Sequence of chain 56.A:
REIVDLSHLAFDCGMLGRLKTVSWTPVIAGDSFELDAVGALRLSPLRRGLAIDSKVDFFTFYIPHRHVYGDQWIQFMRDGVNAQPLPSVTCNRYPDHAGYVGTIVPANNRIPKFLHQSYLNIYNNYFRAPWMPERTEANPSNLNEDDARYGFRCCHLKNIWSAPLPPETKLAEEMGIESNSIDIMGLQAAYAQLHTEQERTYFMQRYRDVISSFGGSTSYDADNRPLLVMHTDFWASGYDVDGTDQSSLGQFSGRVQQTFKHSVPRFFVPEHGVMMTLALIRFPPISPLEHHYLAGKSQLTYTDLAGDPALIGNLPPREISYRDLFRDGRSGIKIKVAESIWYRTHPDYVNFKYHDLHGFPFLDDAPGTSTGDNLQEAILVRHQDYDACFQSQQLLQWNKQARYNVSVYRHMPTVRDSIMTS

A small-molecule ligand and the protein it binds are described below.
Small molecule (SMILES): Nc1ncnc2c1N1CN2[C@H]2C[C@]3(OP3(O)(O)OC[C@H]3OCC[C@@H]3O[P](=O)(O)OC[C@H]3O[C@@H]1C[C@@H]3O)[C@@H](CO[P](=O)(O)O[C@H]1CCO[C@@H]1COP(=O)=O)O2

Sequence of chain 57.A:
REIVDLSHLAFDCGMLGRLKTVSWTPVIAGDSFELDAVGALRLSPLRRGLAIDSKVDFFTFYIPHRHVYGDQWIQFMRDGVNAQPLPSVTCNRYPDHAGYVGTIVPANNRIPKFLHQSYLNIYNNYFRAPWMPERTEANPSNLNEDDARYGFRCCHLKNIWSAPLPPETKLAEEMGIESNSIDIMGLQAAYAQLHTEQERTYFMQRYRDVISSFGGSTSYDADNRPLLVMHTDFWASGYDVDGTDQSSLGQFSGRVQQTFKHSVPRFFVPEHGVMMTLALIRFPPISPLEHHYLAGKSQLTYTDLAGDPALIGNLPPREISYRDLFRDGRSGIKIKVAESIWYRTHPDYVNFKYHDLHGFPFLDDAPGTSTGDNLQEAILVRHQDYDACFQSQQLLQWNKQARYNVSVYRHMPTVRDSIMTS

Binding-site contacts:
Ligand atom O3' contacts residue DC1 of chain 56.E at 3.3 Å.
Ligand atom OP2 contacts residue DC1 of chain 56.H at 2.0 Å.
Ligand atom C6 contacts residue GLU208 of chain 56.A at 2.6 Å.
Ligand atom N3 contacts residue ARG425 of chain 57.A at 3.1 Å (salt-bridge).
Ligand atom C2 contacts residue GLU208 of chain 56.A at 1.6 Å.
Ligand atom OP1 contacts residue GLY34 of chain 56.C at 3.8 Å.
Ligand atom C4' contacts residue DC1 of chain 56.H at 2.8 Å.
Ligand atom N3 contacts residue GLU208 of chain 56.A at 2.7 Å (salt-bridge).
Ligand atom O5' contacts residue ARG28 of chain 56.C at 3.4 Å.
Ligand atom O4' contacts residue ARG425 of chain 57.A at 3.7 Å.
Ligand atom C2 contacts residue ARG425 of chain 57.A at 3.1 Å.
Ligand atom O5' contacts residue DC1 of chain 56.H at 2.6 Å.
Ligand atom N1 contacts residue GLU208 of chain 56.A at 1.5 Å (salt-bridge).
Ligand atom C4 contacts residue ARG425 of chain 57.A at 3.6 Å.
Ligand atom OP2 contacts residue THR423 of chain 57.A at 2.9 Å.
Ligand atom O3' contacts residue ARG28 of chain 56.C at 3.5 Å (salt-bridge).
Ligand atom C2' contacts residue DC1 of chain 56.E at 2.2 Å.
Ligand atom P contacts residue DC1 of chain 56.H at 2.5 Å.
Ligand atom N6 contacts residue GLU208 of chain 56.A at 3.4 Å (salt-bridge).
Ligand atom N3 contacts residue PHE212 of chain 56.A at 2.9 Å.
Ligand atom O5' contacts residue ARG425 of chain 57.A at 2.8 Å.
Ligand atom OP2 contacts residue ARG425 of chain 57.A at 3.8 Å.
Ligand atom O5' contacts residue TYR31 of chain 56.C at 3.4 Å (h-bond).
Ligand atom C5 contacts residue GLU208 of chain 56.A at 3.4 Å.
Ligand atom C5' contacts residue ARG28 of chain 56.C at 3.1 Å.
Ligand atom OP2 contacts residue ASP426 of chain 57.A at 2.8 Å (salt-bridge).
Ligand atom C1' contacts residue PHE212 of chain 56.A at 3.5 Å (hydrophobic).
Ligand atom OP1 contacts residue ARG28 of chain 56.C at 3.2 Å (salt-bridge).
Ligand atom C5' contacts residue TYR31 of chain 56.C at 2.9 Å (hydrophobic).
Ligand atom C1' contacts residue DC1 of chain 56.E at 3.6 Å.
Ligand atom O3' contacts residue THR423 of chain 57.A at 3.8 Å.
Ligand atom N1 contacts residue ARG425 of chain 57.A at 3.6 Å (salt-bridge).
Ligand atom C2 contacts residue PHE212 of chain 56.A at 3.8 Å (hydrophobic).
Ligand atom O4' contacts residue PHE212 of chain 56.A at 3.4 Å.
Ligand atom C5' contacts residue DC1 of chain 56.H at 2.3 Å.
Ligand atom C1' contacts residue ALA27 of chain 56.C at 3.8 Å (hydrophobic).
Ligand atom O3' contacts residue ARG425 of chain 57.A at 3.8 Å.
Ligand atom C3' contacts residue DC1 of chain 56.E at 2.9 Å.
Ligand atom C4 contacts residue GLU208 of chain 56.A at 3.4 Å.
Ligand atom P contacts residue ARG425 of chain 57.A at 3.5 Å.

Sequence of chain 56.C:
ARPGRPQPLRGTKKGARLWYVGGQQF